Sequence of chain 1.A:
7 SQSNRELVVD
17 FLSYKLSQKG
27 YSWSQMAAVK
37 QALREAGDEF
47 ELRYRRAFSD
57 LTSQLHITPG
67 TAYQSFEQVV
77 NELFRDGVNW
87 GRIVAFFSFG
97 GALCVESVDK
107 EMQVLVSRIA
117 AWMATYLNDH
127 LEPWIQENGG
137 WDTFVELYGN

A small-molecule ligand and the protein it binds are described below.
Small molecule (SMILES): Cc1ccc(CN(C(=O)N[C@@H](CSCc2ccccc2)C(=O)O)C(=O)c2ccc3c(c2)CCN(Cc2ccccc2-c2ccc(Cl)cc2)C3)cc1

Binding-site contacts:
Ligand atom C20 contacts residue GLY87 of chain 1.A at 3.8 Å.
Ligand atom C38 contacts residue GLY87 of chain 1.A at 3.7 Å.
Ligand atom C2 contacts residue PHE95 of chain 1.A at 3.7 Å (hydrophobic).
Ligand atom C16 contacts residue PHE46 of chain 1.A at 3.9 Å (hydrophobic).
Ligand atom O1 contacts residue ASN85 of chain 1.A at 3.8 Å.
Ligand atom C17 contacts residue PHE46 of chain 1.A at 3.8 Å (hydrophobic).
Ligand atom C42 contacts residue TRP86 of chain 1.A at 3.7 Å (hydrophobic).
Ligand atom C21 contacts residue EDO1 of chain 1.J at 3.8 Å.
Ligand atom C4 contacts residue PHE54 of chain 1.A at 3.7 Å (hydrophobic).
Ligand atom C19 contacts residue LEU79 of chain 1.A at 3.8 Å (hydrophobic).
Ligand atom C4 contacts residue LEU57 of chain 1.A at 3.7 Å (hydrophobic).
Ligand atom S1 contacts residue ASN85 of chain 1.A at 3.9 Å.
Ligand atom C2 contacts residue PHE46 of chain 1.A at 3.9 Å (hydrophobic).
Ligand atom O1 contacts residue ARG88 of chain 1.A at 3.7 Å.
Ligand atom C8 contacts residue VAL75 of chain 1.A at 3.8 Å (hydrophobic).
Ligand atom C31 contacts residue GLY87 of chain 1.A at 3.7 Å.
Ligand atom C19 contacts residue ALA91 of chain 1.A at 3.5 Å (hydrophobic).
Ligand atom C22 contacts residue EDO1 of chain 1.J at 3.7 Å.
Ligand atom C40 contacts residue PHE140 of chain 1.A at 3.6 Å (hydrophobic).
Ligand atom C2 contacts residue ALA91 of chain 1.A at 3.3 Å (hydrophobic).
Ligand atom C4 contacts residue ALA53 of chain 1.A at 3.6 Å (hydrophobic).
Ligand atom C9 contacts residue LEU79 of chain 1.A at 3.8 Å (hydrophobic).
Ligand atom C41 contacts residue TRP86 of chain 1.A at 3.6 Å (hydrophobic).
Ligand atom C31 contacts residue PHE46 of chain 1.A at 3.7 Å (hydrophobic).
Ligand atom C20 contacts residue EDO1 of chain 1.J at 3.7 Å.
Ligand atom C16 contacts residue EDO1 of chain 1.J at 3.6 Å.
Ligand atom C25 contacts residue PHE46 of chain 1.A at 3.9 Å (hydrophobic).
Ligand atom C5 contacts residue LEU57 of chain 1.A at 3.5 Å (hydrophobic).
Ligand atom C17 contacts residue EDO1 of chain 1.J at 3.5 Å.
Ligand atom C5 contacts residue ALA53 of chain 1.A at 3.8 Å (hydrophobic).
Ligand atom C10 contacts residue GLU78 of chain 1.A at 3.6 Å.
Ligand atom S1 contacts residue GLY87 of chain 1.A at 3.4 Å (h-bond).
Ligand atom C15 contacts residue TYR50 of chain 1.A at 3.7 Å (hydrophobic).
Ligand atom CL3 contacts residue PHE95 of chain 1.A at 3.7 Å.
Ligand atom C19 contacts residue EDO1 of chain 1.J at 3.6 Å.
Ligand atom C24 contacts residue TYR50 of chain 1.A at 3.5 Å (hydrophobic).
Ligand atom C29 contacts residue ALA42 of chain 1.A at 3.4 Å (hydrophobic).
Ligand atom O1 contacts residue GLY87 of chain 1.A at 3.5 Å.
Ligand atom C29 contacts residue TYR144 of chain 1.A at 3.8 Å (hydrophobic).
Ligand atom CL3 contacts residue SER94 of chain 1.A at 3.8 Å.